This protein binds this small molecule.
Small molecule (SMILES): O=C(O)COP(=O)(O)O

Binding-site contacts:
Ligand atom C1 contacts residue ASN98 of chain 1.F at 4.0 Å.
Ligand atom C1 contacts residue ASP71 of chain 1.F at 3.8 Å.
Ligand atom C2 contacts residue VAL17 of chain 1.F at 3.9 Å (hydrophobic).
Ligand atom O2P contacts residue THR48 of chain 1.F at 2.7 Å (h-bond).
Ligand atom P contacts residue THR47 of chain 1.F at 3.4 Å.
Ligand atom O1 contacts residue ASN98 of chain 1.F at 3.3 Å (h-bond).
Ligand atom O1 contacts residue ASP71 of chain 1.F at 4.1 Å.
Ligand atom C2 contacts residue ALA18 of chain 1.F at 3.4 Å (hydrophobic).
Ligand atom O4P contacts residue LYS23 of chain 1.F at 2.8 Å (salt-bridge).
Ligand atom O3P contacts residue THR45 of chain 1.F at 3.9 Å.
Ligand atom P contacts residue THR48 of chain 1.F at 3.8 Å.
Ligand atom O2 contacts residue ASP71 of chain 1.F at 2.9 Å (salt-bridge).
Ligand atom P contacts residue LYS23 of chain 1.F at 3.9 Å.
Ligand atom O1P contacts residue THR45 of chain 1.F at 3.3 Å (h-bond).
Ligand atom O3P contacts residue GLY66 of chain 1.F at 3.3 Å (h-bond).
Ligand atom O1 contacts residue HIS19 of chain 1.F at 3.8 Å.
Ligand atom O4P contacts residue THR47 of chain 1.F at 3.2 Å (h-bond).
Ligand atom P contacts residue GLY66 of chain 1.F at 4.0 Å.
Ligand atom C2 contacts residue THR45 of chain 1.F at 3.6 Å.
Ligand atom O2 contacts residue PHE88 of chain 1.F at 4.0 Å.
Ligand atom O1P contacts residue GLY66 of chain 1.F at 3.1 Å (h-bond).
Ligand atom O1 contacts residue PRO67 of chain 1.F at 3.5 Å.
Ligand atom O2 contacts residue HIS19 of chain 1.F at 3.8 Å.
Ligand atom C1 contacts residue GLY66 of chain 1.F at 3.7 Å.
Ligand atom O1 contacts residue GLY66 of chain 1.F at 3.5 Å.
Ligand atom O3P contacts residue GLY46 of chain 1.F at 3.9 Å.
Ligand atom O3P contacts residue THR47 of chain 1.F at 2.7 Å (h-bond).
Ligand atom O2 contacts residue GLY66 of chain 1.F at 4.1 Å.
Ligand atom O3P contacts residue SER65 of chain 1.F at 2.7 Å (h-bond).
Ligand atom O2P contacts residue THR45 of chain 1.F at 2.7 Å (h-bond).
Ligand atom O4P contacts residue ALA18 of chain 1.F at 4.1 Å.
Ligand atom P contacts residue SER65 of chain 1.F at 3.9 Å.
Ligand atom P contacts residue THR45 of chain 1.F at 3.5 Å.
Ligand atom O2P contacts residue ALA18 of chain 1.F at 4.0 Å.
Ligand atom O2P contacts residue LYS23 of chain 1.F at 3.9 Å.
Ligand atom O4P contacts residue ARG150 of chain 1.A at 2.9 Å (salt-bridge).
Ligand atom C1 contacts residue HIS19 of chain 1.F at 3.8 Å.
Ligand atom O2 contacts residue VAL17 of chain 1.F at 3.3 Å.
Ligand atom O2P contacts residue THR47 of chain 1.F at 3.6 Å.
Ligand atom O2 contacts residue ASN98 of chain 1.F at 3.9 Å.

Sequence of chain 1.A:
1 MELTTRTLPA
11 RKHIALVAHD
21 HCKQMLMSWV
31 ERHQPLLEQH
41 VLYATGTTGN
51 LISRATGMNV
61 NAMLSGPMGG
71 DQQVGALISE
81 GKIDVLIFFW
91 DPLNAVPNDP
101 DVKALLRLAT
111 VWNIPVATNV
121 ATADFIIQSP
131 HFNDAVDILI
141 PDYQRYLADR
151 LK

Sequence of chain 1.F:
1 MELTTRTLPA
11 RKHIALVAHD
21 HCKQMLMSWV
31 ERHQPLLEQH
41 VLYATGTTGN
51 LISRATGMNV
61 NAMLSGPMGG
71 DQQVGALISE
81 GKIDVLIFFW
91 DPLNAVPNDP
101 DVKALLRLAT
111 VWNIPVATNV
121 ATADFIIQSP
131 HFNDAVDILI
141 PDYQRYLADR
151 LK